This small molecule binds to this protein.
Small molecule (SMILES): CC(=O)N[C@@H]1[C@@H](O)[C@H](O)[C@@H](CO)O[C@H]1O

Binding-site contacts:
Ligand atom C7 contacts residue ASN81 of chain 1.A at 3.1 Å.
Ligand atom C1 contacts residue ASN81 of chain 1.A at 1.4 Å.
Ligand atom C8 contacts residue ASN81 of chain 1.A at 4.3 Å.
Ligand atom C4 contacts residue ASN81 of chain 1.A at 4.2 Å.
Ligand atom O7 contacts residue ASN81 of chain 1.A at 3.0 Å (h-bond).
Ligand atom C2 contacts residue ASN81 of chain 1.A at 2.5 Å.
Ligand atom O5 contacts residue ASN81 of chain 1.A at 2.4 Å (h-bond).
Ligand atom O6 contacts residue THR83 of chain 1.A at 3.9 Å.
Ligand atom C3 contacts residue ASN81 of chain 1.A at 3.8 Å.
Ligand atom N2 contacts residue ASN81 of chain 1.A at 2.9 Å (h-bond).
Ligand atom C5 contacts residue ASN81 of chain 1.A at 3.7 Å.

Sequence of chain 1.A:
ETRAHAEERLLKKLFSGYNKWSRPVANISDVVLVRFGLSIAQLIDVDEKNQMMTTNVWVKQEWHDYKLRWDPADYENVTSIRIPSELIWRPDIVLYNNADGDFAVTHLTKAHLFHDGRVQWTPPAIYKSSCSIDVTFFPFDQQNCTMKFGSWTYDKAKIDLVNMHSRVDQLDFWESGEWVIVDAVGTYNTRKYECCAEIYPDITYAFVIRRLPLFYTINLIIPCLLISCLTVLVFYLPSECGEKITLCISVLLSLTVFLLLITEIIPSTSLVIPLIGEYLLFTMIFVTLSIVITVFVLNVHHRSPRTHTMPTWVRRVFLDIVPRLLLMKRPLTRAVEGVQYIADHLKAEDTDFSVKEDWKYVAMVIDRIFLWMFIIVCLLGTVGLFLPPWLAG